The protein below binds the small molecule below.
Small molecule (SMILES): CSCC[C@H](N)C(=O)O

Binding-site contacts:
Ligand atom CB contacts residue TYR42 of chain 1.E at 3.8 Å (hydrophobic).
Ligand atom CB contacts residue HIS61 of chain 1.E at 4.2 Å.
Ligand atom OXT contacts residue HIS61 of chain 1.E at 4.3 Å.
Ligand atom CA contacts residue PHE59 of chain 1.E at 4.0 Å (hydrophobic).
Ligand atom N contacts residue ASN199 of chain 1.E at 2.9 Å (h-bond).
Ligand atom CA contacts residue ASN176 of chain 1.E at 3.4 Å.
Ligand atom O contacts residue TYR197 of chain 1.E at 4.0 Å.
Ligand atom CB contacts residue GLN60 of chain 1.E at 4.0 Å.
Ligand atom CE contacts residue TYR64 of chain 1.E at 3.6 Å (hydrophobic).
Ligand atom C contacts residue ARG117 of chain 1.E at 3.8 Å.
Ligand atom C contacts residue ASN174 of chain 1.E at 3.9 Å.
Ligand atom CB contacts residue PHE59 of chain 1.E at 3.2 Å (hydrophobic).
Ligand atom OXT contacts residue ASN174 of chain 1.E at 2.9 Å (h-bond).
Ligand atom CG contacts residue ASN114 of chain 1.E at 3.7 Å.
Ligand atom CE contacts residue TYR42 of chain 1.E at 3.6 Å (hydrophobic).
Ligand atom SD contacts residue GLN60 of chain 1.E at 3.9 Å.
Ligand atom N contacts residue PHE59 of chain 1.E at 3.6 Å.
Ligand atom OXT contacts residue ASN114 of chain 1.E at 4.2 Å.
Ligand atom SD contacts residue TYR64 of chain 1.E at 3.5 Å.
Ligand atom CE contacts residue GLN60 of chain 1.E at 3.6 Å.
Ligand atom O contacts residue ALA85 of chain 1.E at 4.3 Å.
Ligand atom C contacts residue ASN199 of chain 1.E at 3.9 Å.
Ligand atom SD contacts residue HIS61 of chain 1.E at 3.4 Å (h-bond).
Ligand atom O contacts residue HIS61 of chain 1.E at 4.1 Å.
Ligand atom O contacts residue THR84 of chain 1.E at 3.8 Å.
Ligand atom O contacts residue ARG117 of chain 1.E at 4.0 Å.
Ligand atom CG contacts residue ASN174 of chain 1.E at 3.9 Å.
Ligand atom O contacts residue ASN199 of chain 1.E at 2.9 Å (h-bond).
Ligand atom CG contacts residue HIS61 of chain 1.E at 3.6 Å.
Ligand atom CE contacts residue PHE59 of chain 1.E at 3.7 Å (hydrophobic).
Ligand atom N contacts residue ASN176 of chain 1.E at 3.3 Å (h-bond).
Ligand atom CG contacts residue TYR42 of chain 1.E at 3.7 Å (hydrophobic).
Ligand atom CA contacts residue ASN174 of chain 1.E at 4.2 Å.
Ligand atom OXT contacts residue ARG117 of chain 1.E at 2.9 Å (salt-bridge).
Ligand atom C contacts residue HIS61 of chain 1.E at 4.2 Å.
Ligand atom CA contacts residue ASN199 of chain 1.E at 3.7 Å.
Ligand atom N contacts residue PHE15 of chain 1.E at 4.0 Å.
Ligand atom SD contacts residue ASN114 of chain 1.E at 3.5 Å (h-bond).
Ligand atom CB contacts residue ASN199 of chain 1.E at 3.7 Å.
Ligand atom CA contacts residue TYR42 of chain 1.E at 3.5 Å (hydrophobic).

Sequence of chain 1.E:
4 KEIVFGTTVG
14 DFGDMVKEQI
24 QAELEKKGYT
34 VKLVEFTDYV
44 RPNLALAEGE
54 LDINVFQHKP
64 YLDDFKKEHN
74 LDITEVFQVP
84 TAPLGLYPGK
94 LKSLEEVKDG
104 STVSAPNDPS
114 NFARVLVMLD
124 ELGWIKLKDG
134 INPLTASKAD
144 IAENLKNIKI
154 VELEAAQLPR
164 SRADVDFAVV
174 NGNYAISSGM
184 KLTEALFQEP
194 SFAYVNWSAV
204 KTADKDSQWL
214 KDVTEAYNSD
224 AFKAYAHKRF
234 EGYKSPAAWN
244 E